This small molecule binds to this protein.
Small molecule (SMILES): O=C(O)[C@@H]1Cc2c(O)c(O)c3c(c2N1)[C@H](C(=O)O)C[C@H](C(=O)O)N3

Binding-site contacts:
Ligand atom C4 contacts residue ARG185 of chain 1.A at 3.8 Å.
Ligand atom O9A contacts residue THR146 of chain 1.A at 3.0 Å (h-bond).
Ligand atom C9X contacts residue THR146 of chain 1.A at 3.3 Å.
Ligand atom O9B contacts residue GLU147 of chain 1.A at 3.5 Å (salt-bridge).
Ligand atom O4 contacts residue ILE57 of chain 1.A at 3.8 Å.
Ligand atom O2A contacts residue TYR128 of chain 1.A at 3.9 Å.
Ligand atom C2X contacts residue LYS60 of chain 1.A at 3.6 Å.
Ligand atom O9B contacts residue TYR23 of chain 1.A at 2.7 Å (h-bond).
Ligand atom C2X contacts residue TYR128 of chain 1.A at 3.5 Å (hydrophobic).
Ligand atom C2 contacts residue GLU147 of chain 1.A at 3.6 Å.
Ligand atom O7A contacts residue TYR23 of chain 1.A at 3.5 Å (h-bond).
Ligand atom O2B contacts residue LYS60 of chain 1.A at 3.7 Å.
Ligand atom C9 contacts residue TYR23 of chain 1.A at 3.8 Å (hydrophobic).
Ligand atom O2B contacts residue TYR128 of chain 1.A at 2.5 Å (h-bond).
Ligand atom O5 contacts residue GLN54 of chain 1.A at 3.7 Å.
Ligand atom C4 contacts residue ILE57 of chain 1.A at 3.8 Å (hydrophobic).
Ligand atom O7A contacts residue HIS24 of chain 1.A at 3.2 Å.
Ligand atom C3 contacts residue GLU147 of chain 1.A at 3.8 Å.
Ligand atom C6A contacts residue ARG50 of chain 1.A at 3.8 Å.
Ligand atom O9B contacts residue THR146 of chain 1.A at 3.0 Å (h-bond).
Ligand atom C9X contacts residue TYR23 of chain 1.A at 3.6 Å (hydrophobic).
Ligand atom N1 contacts residue TYR53 of chain 1.A at 3.3 Å (h-bond).
Ligand atom O4 contacts residue HIS84 of chain 1.A at 3.3 Å.
Ligand atom O2B contacts residue TYR53 of chain 1.A at 3.9 Å.
Ligand atom C3A contacts residue ILE57 of chain 1.A at 3.7 Å (hydrophobic).
Ligand atom C7X contacts residue ARG50 of chain 1.A at 3.8 Å.
Ligand atom O2B contacts residue SER144 of chain 1.A at 3.8 Å.
Ligand atom O2B contacts residue LYS214 of chain 1.A at 2.9 Å (salt-bridge).
Ligand atom N6 contacts residue ARG50 of chain 1.A at 3.0 Å (salt-bridge).
Ligand atom O9A contacts residue TYR53 of chain 1.A at 3.0 Å (h-bond).
Ligand atom C8 contacts residue TYR23 of chain 1.A at 2.9 Å (hydrophobic).
Ligand atom C9 contacts residue TYR53 of chain 1.A at 3.9 Å (hydrophobic).
Ligand atom O9A contacts residue LYS214 of chain 1.A at 3.2 Å.
Ligand atom O4 contacts residue ARG185 of chain 1.A at 3.1 Å (salt-bridge).
Ligand atom O2A contacts residue LYS60 of chain 1.A at 2.8 Å (salt-bridge).
Ligand atom C3 contacts residue ILE57 of chain 1.A at 3.7 Å (hydrophobic).
Ligand atom O7B contacts residue ARG50 of chain 1.A at 3.6 Å (salt-bridge).
Ligand atom C1A contacts residue TYR53 of chain 1.A at 3.7 Å (hydrophobic).
Ligand atom C7 contacts residue ARG50 of chain 1.A at 3.3 Å.
Ligand atom C9X contacts residue TYR53 of chain 1.A at 3.9 Å (hydrophobic).

Sequence of chain 1.A:
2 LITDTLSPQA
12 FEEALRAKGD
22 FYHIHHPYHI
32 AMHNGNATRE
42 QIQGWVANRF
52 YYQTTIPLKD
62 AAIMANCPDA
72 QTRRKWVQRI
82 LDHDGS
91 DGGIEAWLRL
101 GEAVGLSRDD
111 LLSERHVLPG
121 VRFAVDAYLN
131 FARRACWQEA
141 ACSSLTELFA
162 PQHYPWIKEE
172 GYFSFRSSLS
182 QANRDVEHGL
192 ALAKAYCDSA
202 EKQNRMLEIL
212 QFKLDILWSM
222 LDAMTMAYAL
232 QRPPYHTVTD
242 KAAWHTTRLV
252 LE